A protein and the small-molecule ligand that binds it are described below.
Small molecule (SMILES): CC(=O)N[C@@H]1[C@@H](O)[C@H](O)[C@@H](CO)O[C@H]1O

Sequence of chain 1.A:
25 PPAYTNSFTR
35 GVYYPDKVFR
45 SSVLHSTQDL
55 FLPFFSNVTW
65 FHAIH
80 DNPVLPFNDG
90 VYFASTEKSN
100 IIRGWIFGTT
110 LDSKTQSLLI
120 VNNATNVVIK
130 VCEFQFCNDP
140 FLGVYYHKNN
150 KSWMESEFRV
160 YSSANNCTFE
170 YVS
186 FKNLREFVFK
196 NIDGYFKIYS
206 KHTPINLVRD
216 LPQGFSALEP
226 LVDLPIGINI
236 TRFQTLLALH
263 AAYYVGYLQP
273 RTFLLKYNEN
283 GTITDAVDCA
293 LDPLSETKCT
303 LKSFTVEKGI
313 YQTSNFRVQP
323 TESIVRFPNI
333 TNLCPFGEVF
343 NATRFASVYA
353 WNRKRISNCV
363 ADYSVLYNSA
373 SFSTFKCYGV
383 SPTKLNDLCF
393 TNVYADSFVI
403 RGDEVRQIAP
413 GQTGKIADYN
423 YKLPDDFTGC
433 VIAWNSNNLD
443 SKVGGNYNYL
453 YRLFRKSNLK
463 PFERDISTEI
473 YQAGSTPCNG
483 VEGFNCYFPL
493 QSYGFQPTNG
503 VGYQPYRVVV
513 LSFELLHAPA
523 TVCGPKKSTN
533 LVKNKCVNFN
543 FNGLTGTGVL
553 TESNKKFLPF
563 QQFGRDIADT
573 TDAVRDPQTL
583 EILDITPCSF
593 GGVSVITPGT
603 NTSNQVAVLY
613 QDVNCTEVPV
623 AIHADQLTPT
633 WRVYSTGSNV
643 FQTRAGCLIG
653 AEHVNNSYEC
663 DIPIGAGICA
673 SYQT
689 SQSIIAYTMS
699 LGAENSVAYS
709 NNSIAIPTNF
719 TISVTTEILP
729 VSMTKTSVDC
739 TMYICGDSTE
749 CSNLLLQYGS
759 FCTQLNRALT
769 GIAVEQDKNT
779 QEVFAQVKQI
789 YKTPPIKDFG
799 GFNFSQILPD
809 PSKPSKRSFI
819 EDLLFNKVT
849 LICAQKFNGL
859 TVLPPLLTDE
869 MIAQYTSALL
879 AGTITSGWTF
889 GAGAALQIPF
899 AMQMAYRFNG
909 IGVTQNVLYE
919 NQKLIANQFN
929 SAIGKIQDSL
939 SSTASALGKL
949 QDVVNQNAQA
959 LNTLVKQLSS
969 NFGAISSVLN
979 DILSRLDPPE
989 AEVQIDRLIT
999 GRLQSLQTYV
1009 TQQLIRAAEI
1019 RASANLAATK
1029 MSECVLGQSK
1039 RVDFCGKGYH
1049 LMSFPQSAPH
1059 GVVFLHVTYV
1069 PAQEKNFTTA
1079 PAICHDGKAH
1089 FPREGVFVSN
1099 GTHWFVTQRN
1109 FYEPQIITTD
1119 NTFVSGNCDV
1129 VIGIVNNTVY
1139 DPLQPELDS

Binding-site contacts:
Ligand atom C6 contacts residue GLY339 of chain 1.A at 3.3 Å.
Ligand atom N2 contacts residue ASN343 of chain 1.A at 2.9 Å (h-bond).
Ligand atom C4 contacts residue ASN343 of chain 1.A at 4.3 Å.
Ligand atom C5 contacts residue GLY339 of chain 1.A at 4.3 Å.
Ligand atom C5 contacts residue ASN343 of chain 1.A at 3.7 Å.
Ligand atom O5 contacts residue GLY339 of chain 1.A at 4.2 Å.
Ligand atom C2 contacts residue ASN343 of chain 1.A at 2.5 Å.
Ligand atom O6 contacts residue GLY339 of chain 1.A at 4.0 Å.
Ligand atom C1 contacts residue ASN343 of chain 1.A at 1.4 Å.
Ligand atom C7 contacts residue ASN343 of chain 1.A at 3.7 Å.
Ligand atom O5 contacts residue ASN343 of chain 1.A at 2.4 Å (h-bond).
Ligand atom O7 contacts residue ASN343 of chain 1.A at 4.1 Å.
Ligand atom C3 contacts residue ASN343 of chain 1.A at 3.8 Å.